Sequence of chain 1.A:
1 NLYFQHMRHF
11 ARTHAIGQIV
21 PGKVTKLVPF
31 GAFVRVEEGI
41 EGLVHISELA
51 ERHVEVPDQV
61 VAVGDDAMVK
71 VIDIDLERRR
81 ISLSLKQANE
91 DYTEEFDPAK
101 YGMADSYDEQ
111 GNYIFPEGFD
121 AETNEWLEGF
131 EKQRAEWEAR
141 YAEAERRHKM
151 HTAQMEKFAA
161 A

A small-molecule ligand and the protein it binds are described below.
Small molecule (SMILES): O=C(O)c1cnccn1

Binding-site contacts:
Ligand atom N5 contacts residue PHE33 of chain 1.A at 4.1 Å.
Ligand atom C4 contacts residue GLU41 of chain 1.A at 3.2 Å.
Ligand atom C3 contacts residue GLU41 of chain 1.A at 3.1 Å.
Ligand atom N2 contacts residue PHE33 of chain 1.A at 3.6 Å.
Ligand atom O1 contacts residue ARG80 of chain 1.A at 2.9 Å (salt-bridge).
Ligand atom N5 contacts residue GLU41 of chain 1.A at 4.5 Å.
Ligand atom O1 contacts residue PHE33 of chain 1.A at 3.9 Å.
Ligand atom C3 contacts residue PHE33 of chain 1.A at 3.8 Å (hydrophobic).
Ligand atom C1 contacts residue PHE33 of chain 1.A at 3.6 Å (hydrophobic).
Ligand atom C4 contacts residue PHE33 of chain 1.A at 4.0 Å (hydrophobic).
Ligand atom C2 contacts residue PHE33 of chain 1.A at 4.1 Å (hydrophobic).
Ligand atom N2 contacts residue GLU41 of chain 1.A at 4.4 Å.
Ligand atom C2 contacts residue ARG80 of chain 1.A at 4.1 Å.
Ligand atom C6 contacts residue PHE33 of chain 1.A at 3.7 Å (hydrophobic).